A small-molecule ligand and the protein it binds are described below.
Small molecule (SMILES): Cn1cc([C@H]2SC=C(C(=O)O)NC=C2C=O)nn1

Binding-site contacts:
Ligand atom C11 contacts residue GLN120 of chain 1.A at 3.0 Å.
Ligand atom C5 contacts residue SER64 of chain 1.A at 3.0 Å.
Ligand atom C14 contacts residue TYR221 of chain 1.A at 4.0 Å (hydrophobic).
Ligand atom O7 contacts residue SER64 of chain 1.A at 2.2 Å (h-bond).
Ligand atom N16 contacts residue TYR221 of chain 1.A at 3.5 Å.
Ligand atom C19 contacts residue THR319 of chain 1.A at 4.1 Å.
Ligand atom N18 contacts residue GLN120 of chain 1.A at 4.2 Å.
Ligand atom C11 contacts residue LEU119 of chain 1.A at 4.0 Å (hydrophobic).
Ligand atom N17 contacts residue ASN152 of chain 1.A at 4.0 Å.
Ligand atom C3 contacts residue SER64 of chain 1.A at 1.4 Å.
Ligand atom N16 contacts residue GLN120 of chain 1.A at 3.4 Å (h-bond).
Ligand atom C5 contacts residue SER318 of chain 1.A at 4.1 Å.
Ligand atom N8 contacts residue SER318 of chain 1.A at 3.6 Å (h-bond).
Ligand atom O7 contacts residue SER318 of chain 1.A at 2.9 Å (h-bond).
Ligand atom N17 contacts residue GLN120 of chain 1.A at 3.2 Å (h-bond).
Ligand atom O15 contacts residue LEU119 of chain 1.A at 3.6 Å.
Ligand atom C1 contacts residue SER64 of chain 1.A at 3.6 Å.
Ligand atom C3 contacts residue TYR150 of chain 1.A at 4.0 Å (hydrophobic).
Ligand atom S6 contacts residue LEU119 of chain 1.A at 4.1 Å.
Ligand atom C5 contacts residue ASN152 of chain 1.A at 4.0 Å.
Ligand atom O7 contacts residue THR316 of chain 1.A at 4.1 Å.
Ligand atom N18 contacts residue SER318 of chain 1.A at 4.2 Å.
Ligand atom C3 contacts residue GLY317 of chain 1.A at 4.1 Å.
Ligand atom S6 contacts residue SER64 of chain 1.A at 4.2 Å.
Ligand atom N17 contacts residue TYR221 of chain 1.A at 3.5 Å.
Ligand atom C2 contacts residue SER64 of chain 1.A at 2.5 Å.
Ligand atom N18 contacts residue TYR221 of chain 1.A at 3.9 Å.
Ligand atom C3 contacts residue SER318 of chain 1.A at 3.7 Å.
Ligand atom C19 contacts residue TYR221 of chain 1.A at 4.2 Å (hydrophobic).
Ligand atom C1 contacts residue SER318 of chain 1.A at 2.8 Å.
Ligand atom O7 contacts residue GLY317 of chain 1.A at 3.0 Å.
Ligand atom S6 contacts residue ASN152 of chain 1.A at 3.5 Å (h-bond).
Ligand atom C10 contacts residue TYR221 of chain 1.A at 4.0 Å (hydrophobic).
Ligand atom S6 contacts residue GLN120 of chain 1.A at 3.5 Å (h-bond).
Ligand atom C14 contacts residue SER318 of chain 1.A at 3.0 Å.
Ligand atom C10 contacts residue SER318 of chain 1.A at 3.8 Å.
Ligand atom C10 contacts residue ASN152 of chain 1.A at 4.0 Å.
Ligand atom O15 contacts residue LEU293 of chain 1.A at 3.9 Å.
Ligand atom C2 contacts residue SER318 of chain 1.A at 3.2 Å.
Ligand atom N16 contacts residue ASN152 of chain 1.A at 3.0 Å (h-bond).

Sequence of chain 1.A:
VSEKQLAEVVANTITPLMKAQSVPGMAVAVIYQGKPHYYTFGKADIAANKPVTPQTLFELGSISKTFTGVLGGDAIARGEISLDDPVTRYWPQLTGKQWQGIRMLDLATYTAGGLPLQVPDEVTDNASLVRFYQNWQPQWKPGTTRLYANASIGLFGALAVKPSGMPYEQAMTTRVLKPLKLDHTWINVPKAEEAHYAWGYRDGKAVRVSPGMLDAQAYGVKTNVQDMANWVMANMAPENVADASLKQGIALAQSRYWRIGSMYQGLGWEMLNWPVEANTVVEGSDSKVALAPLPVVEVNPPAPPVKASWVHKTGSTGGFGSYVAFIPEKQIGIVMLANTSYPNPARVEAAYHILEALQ